Sequence of chain 1.A:
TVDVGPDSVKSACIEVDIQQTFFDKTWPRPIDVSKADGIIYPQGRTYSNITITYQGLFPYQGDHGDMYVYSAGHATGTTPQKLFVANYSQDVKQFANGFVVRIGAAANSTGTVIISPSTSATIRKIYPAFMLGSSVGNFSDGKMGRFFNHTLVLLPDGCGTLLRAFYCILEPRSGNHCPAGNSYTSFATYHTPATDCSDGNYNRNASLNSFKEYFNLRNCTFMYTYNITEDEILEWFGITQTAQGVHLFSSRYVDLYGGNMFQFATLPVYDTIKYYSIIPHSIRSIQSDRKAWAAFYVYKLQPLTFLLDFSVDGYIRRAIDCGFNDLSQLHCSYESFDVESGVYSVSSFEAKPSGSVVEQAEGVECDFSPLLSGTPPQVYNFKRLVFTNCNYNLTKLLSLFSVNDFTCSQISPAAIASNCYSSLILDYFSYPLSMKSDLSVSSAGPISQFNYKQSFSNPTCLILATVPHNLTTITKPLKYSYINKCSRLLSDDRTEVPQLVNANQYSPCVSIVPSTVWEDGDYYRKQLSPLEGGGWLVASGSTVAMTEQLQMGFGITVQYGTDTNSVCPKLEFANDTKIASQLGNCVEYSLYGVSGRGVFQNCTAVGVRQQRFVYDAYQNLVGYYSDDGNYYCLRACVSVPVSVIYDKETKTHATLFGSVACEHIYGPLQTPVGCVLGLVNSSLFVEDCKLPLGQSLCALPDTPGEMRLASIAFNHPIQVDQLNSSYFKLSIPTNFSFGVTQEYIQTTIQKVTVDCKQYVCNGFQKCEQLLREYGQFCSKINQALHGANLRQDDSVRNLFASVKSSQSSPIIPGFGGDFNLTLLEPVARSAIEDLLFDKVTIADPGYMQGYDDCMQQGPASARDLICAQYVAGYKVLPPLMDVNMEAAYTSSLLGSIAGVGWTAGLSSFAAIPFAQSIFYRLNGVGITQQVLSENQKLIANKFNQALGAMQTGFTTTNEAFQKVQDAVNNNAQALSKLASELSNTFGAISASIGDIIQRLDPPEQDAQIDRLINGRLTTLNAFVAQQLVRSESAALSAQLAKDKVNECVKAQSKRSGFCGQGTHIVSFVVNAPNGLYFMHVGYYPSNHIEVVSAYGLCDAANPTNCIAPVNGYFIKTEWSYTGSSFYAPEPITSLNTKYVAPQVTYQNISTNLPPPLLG

A protein and the small-molecule ligand that binds it are described below.
Small molecule (SMILES): CC(=O)N[C@H]1[C@H](O[C@H]2[C@H](O)[C@@H](NC(C)=O)CO[C@@H]2CO)O[C@H](CO)[C@@H](O[C@@H]2O[C@H](CO)[C@@H](O)[C@H](O[C@H]3O[C@H](CO)[C@@H](O)[C@H](O)[C@@H]3O)[C@@H]2O)[C@@H]1O

Binding-site contacts:
Ligand atom C1 contacts residue ASP34 of chain 1.A at 4.1 Å.
Ligand atom N2 contacts residue ASP34 of chain 1.A at 2.9 Å (salt-bridge).
Ligand atom C5 contacts residue ASP34 of chain 1.A at 4.2 Å.
Ligand atom C1 contacts residue ASN236 of chain 1.A at 1.4 Å.
Ligand atom C1 contacts residue GLY36 of chain 1.A at 4.3 Å.
Ligand atom O2 contacts residue ASP34 of chain 1.A at 4.1 Å.
Ligand atom O7 contacts residue ASN240 of chain 1.A at 4.2 Å.
Ligand atom N2 contacts residue ASN236 of chain 1.A at 2.9 Å (h-bond).
Ligand atom C3 contacts residue ASN236 of chain 1.A at 3.8 Å.
Ligand atom C6 contacts residue MET254 of chain 1.A at 3.7 Å (hydrophobic).
Ligand atom O7 contacts residue ASN236 of chain 1.A at 3.6 Å (h-bond).
Ligand atom C4 contacts residue VAL35 of chain 1.A at 4.3 Å (hydrophobic).
Ligand atom C7 contacts residue ASN236 of chain 1.A at 3.4 Å.
Ligand atom O4 contacts residue ASP34 of chain 1.A at 3.9 Å.
Ligand atom O6 contacts residue THR256 of chain 1.A at 4.3 Å.
Ligand atom C8 contacts residue ASP34 of chain 1.A at 3.8 Å.
Ligand atom C8 contacts residue MET254 of chain 1.A at 3.7 Å (hydrophobic).
Ligand atom C2 contacts residue ASP34 of chain 1.A at 3.6 Å.
Ligand atom C5 contacts residue ASN236 of chain 1.A at 3.7 Å.
Ligand atom C2 contacts residue ASN236 of chain 1.A at 2.5 Å.
Ligand atom O3 contacts residue ASP34 of chain 1.A at 3.6 Å.
Ligand atom C7 contacts residue PRO37 of chain 1.A at 4.5 Å (hydrophobic).
Ligand atom C8 contacts residue VAL33 of chain 1.A at 4.1 Å (hydrophobic).
Ligand atom O5 contacts residue ASN236 of chain 1.A at 2.4 Å (h-bond).
Ligand atom O6 contacts residue ARG195 of chain 1.A at 3.1 Å (salt-bridge).
Ligand atom O5 contacts residue LEU239 of chain 1.A at 3.7 Å.
Ligand atom C3 contacts residue ASP34 of chain 1.A at 3.4 Å.
Ligand atom O7 contacts residue PRO37 of chain 1.A at 3.7 Å.
Ligand atom O3 contacts residue GLY36 of chain 1.A at 3.9 Å.
Ligand atom C4 contacts residue GLY36 of chain 1.A at 4.4 Å.
Ligand atom C1 contacts residue ARG195 of chain 1.A at 4.4 Å.
Ligand atom C7 contacts residue ASP34 of chain 1.A at 3.8 Å.
Ligand atom C1 contacts residue LEU239 of chain 1.A at 4.5 Å (hydrophobic).
Ligand atom O5 contacts residue ARG195 of chain 1.A at 3.6 Å (salt-bridge).
Ligand atom O7 contacts residue LYS243 of chain 1.A at 4.4 Å.
Ligand atom N2 contacts residue VAL35 of chain 1.A at 4.4 Å.
Ligand atom C6 contacts residue ARG195 of chain 1.A at 3.7 Å.
Ligand atom O6 contacts residue MET254 of chain 1.A at 4.2 Å.
Ligand atom C5 contacts residue ARG195 of chain 1.A at 4.1 Å.
Ligand atom C4 contacts residue ASN236 of chain 1.A at 4.4 Å.